Binding-site contacts:
Ligand atom C6 contacts residue SER479 of chain 1.B at 3.7 Å.
Ligand atom O7 contacts residue SER468 of chain 1.B at 3.5 Å.
Ligand atom C4 contacts residue ASN501 of chain 1.B at 4.2 Å.
Ligand atom O6 contacts residue SER479 of chain 1.B at 3.3 Å (h-bond).
Ligand atom N2 contacts residue ASN501 of chain 1.B at 2.9 Å (h-bond).
Ligand atom O6 contacts residue LYS480 of chain 1.B at 3.9 Å.
Ligand atom C1 contacts residue ASN501 of chain 1.B at 1.4 Å.
Ligand atom N2 contacts residue ASP526 of chain 1.B at 2.7 Å (salt-bridge).
Ligand atom O5 contacts residue ASN501 of chain 1.B at 2.4 Å (h-bond).
Ligand atom O5 contacts residue SER503 of chain 1.B at 4.2 Å.
Ligand atom O7 contacts residue CYS469 of chain 1.B at 3.5 Å (h-bond).
Ligand atom O6 contacts residue SER407 of chain 1.B at 4.2 Å.
Ligand atom C8 contacts residue TYR524 of chain 1.B at 3.4 Å (hydrophobic).
Ligand atom O7 contacts residue ASN501 of chain 1.B at 3.8 Å.
Ligand atom C5 contacts residue SER479 of chain 1.B at 4.1 Å.
Ligand atom C7 contacts residue SER468 of chain 1.B at 4.1 Å.
Ligand atom C6 contacts residue LYS480 of chain 1.B at 3.9 Å.
Ligand atom O5 contacts residue ASP477 of chain 1.B at 4.3 Å.
Ligand atom C8 contacts residue CYS469 of chain 1.B at 3.6 Å (hydrophobic).
Ligand atom C6 contacts residue SER503 of chain 1.B at 4.5 Å.
Ligand atom C3 contacts residue ASN501 of chain 1.B at 3.8 Å.
Ligand atom C1 contacts residue SER503 of chain 1.B at 4.2 Å.
Ligand atom C5 contacts residue SER503 of chain 1.B at 4.1 Å.
Ligand atom C3 contacts residue ASP526 of chain 1.B at 3.9 Å.
Ligand atom C7 contacts residue CYS469 of chain 1.B at 4.2 Å (hydrophobic).
Ligand atom O5 contacts residue SER479 of chain 1.B at 3.3 Å (h-bond).
Ligand atom C2 contacts residue ASN501 of chain 1.B at 2.5 Å.
Ligand atom C7 contacts residue ASP526 of chain 1.B at 3.7 Å.
Ligand atom C5 contacts residue ASN501 of chain 1.B at 3.6 Å.
Ligand atom C1 contacts residue ASP526 of chain 1.B at 3.6 Å.
Ligand atom C7 contacts residue ASN501 of chain 1.B at 3.5 Å.
Ligand atom C8 contacts residue SER468 of chain 1.B at 4.2 Å.
Ligand atom C2 contacts residue ASP526 of chain 1.B at 3.6 Å.
Ligand atom C1 contacts residue SER479 of chain 1.B at 4.2 Å.
Ligand atom C8 contacts residue ASP526 of chain 1.B at 3.7 Å.

This small molecule binds to this protein.
Small molecule (SMILES): CC(=O)N[C@@H]1[C@@H](O)[C@H](O)[C@@H](CO)O[C@H]1O

Sequence of chain 1.B:
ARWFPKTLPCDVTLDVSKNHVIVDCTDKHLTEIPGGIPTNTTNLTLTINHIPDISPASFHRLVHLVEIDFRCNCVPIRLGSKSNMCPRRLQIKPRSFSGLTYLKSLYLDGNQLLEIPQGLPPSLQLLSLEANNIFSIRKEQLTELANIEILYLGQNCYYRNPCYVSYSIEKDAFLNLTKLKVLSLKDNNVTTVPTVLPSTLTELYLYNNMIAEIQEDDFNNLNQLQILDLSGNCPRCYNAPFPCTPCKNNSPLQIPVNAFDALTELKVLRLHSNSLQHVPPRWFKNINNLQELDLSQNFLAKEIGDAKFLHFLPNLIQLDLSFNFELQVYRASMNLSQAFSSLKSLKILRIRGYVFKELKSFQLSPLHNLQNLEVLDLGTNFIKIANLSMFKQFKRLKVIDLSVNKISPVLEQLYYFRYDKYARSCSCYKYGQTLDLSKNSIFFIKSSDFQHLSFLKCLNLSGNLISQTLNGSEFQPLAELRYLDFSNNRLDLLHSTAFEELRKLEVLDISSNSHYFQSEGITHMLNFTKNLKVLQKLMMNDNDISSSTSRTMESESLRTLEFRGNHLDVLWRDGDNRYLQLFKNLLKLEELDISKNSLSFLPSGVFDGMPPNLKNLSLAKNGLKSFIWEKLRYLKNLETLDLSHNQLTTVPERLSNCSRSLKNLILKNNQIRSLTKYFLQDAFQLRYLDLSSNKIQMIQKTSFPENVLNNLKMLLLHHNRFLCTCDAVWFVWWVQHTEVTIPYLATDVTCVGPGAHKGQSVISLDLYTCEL